Sequence of chain 1.A:
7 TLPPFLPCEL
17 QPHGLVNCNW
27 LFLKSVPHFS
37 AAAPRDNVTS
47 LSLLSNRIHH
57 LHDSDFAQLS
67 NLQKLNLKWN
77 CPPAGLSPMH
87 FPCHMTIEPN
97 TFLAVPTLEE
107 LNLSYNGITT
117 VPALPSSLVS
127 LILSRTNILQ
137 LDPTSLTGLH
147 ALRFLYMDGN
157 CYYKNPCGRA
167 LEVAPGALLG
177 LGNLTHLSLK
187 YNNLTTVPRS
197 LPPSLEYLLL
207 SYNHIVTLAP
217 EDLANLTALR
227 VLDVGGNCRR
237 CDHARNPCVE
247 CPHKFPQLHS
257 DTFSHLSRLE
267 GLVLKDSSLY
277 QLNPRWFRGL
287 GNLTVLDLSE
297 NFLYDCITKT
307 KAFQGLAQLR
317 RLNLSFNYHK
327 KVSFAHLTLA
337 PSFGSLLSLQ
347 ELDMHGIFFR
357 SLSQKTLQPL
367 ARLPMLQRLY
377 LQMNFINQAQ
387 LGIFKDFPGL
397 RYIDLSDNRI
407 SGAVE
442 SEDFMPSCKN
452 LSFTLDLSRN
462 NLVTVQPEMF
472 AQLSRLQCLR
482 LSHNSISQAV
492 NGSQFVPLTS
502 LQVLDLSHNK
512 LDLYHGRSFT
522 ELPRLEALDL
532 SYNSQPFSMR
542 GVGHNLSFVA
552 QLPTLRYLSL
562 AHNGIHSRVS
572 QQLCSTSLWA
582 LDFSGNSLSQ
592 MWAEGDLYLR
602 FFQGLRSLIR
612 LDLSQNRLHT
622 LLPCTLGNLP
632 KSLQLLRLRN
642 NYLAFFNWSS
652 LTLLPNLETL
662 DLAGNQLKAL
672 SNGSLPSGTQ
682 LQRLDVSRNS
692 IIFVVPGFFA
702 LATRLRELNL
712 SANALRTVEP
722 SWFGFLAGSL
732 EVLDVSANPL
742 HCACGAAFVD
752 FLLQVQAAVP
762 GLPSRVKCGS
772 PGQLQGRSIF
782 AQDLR

The small molecule below binds the protein below.
Small molecule (SMILES): CC(=O)N[C@@H]1[C@@H](O)[C@H](O)[C@@H](CO)O[C@H]1O

Binding-site contacts:
Ligand atom C8 contacts residue ALA220 of chain 1.A at 3.8 Å (hydrophobic).
Ligand atom C7 contacts residue ASN221 of chain 1.A at 3.8 Å.
Ligand atom C1 contacts residue ASN221 of chain 1.A at 1.5 Å.
Ligand atom N2 contacts residue ASN221 of chain 1.A at 3.1 Å (h-bond).
Ligand atom C3 contacts residue ASN221 of chain 1.A at 3.9 Å.
Ligand atom C4 contacts residue ASN221 of chain 1.A at 4.3 Å.
Ligand atom O7 contacts residue SER196 of chain 1.A at 2.8 Å (h-bond).
Ligand atom C5 contacts residue ASN221 of chain 1.A at 3.8 Å.
Ligand atom C7 contacts residue SER196 of chain 1.A at 3.9 Å.
Ligand atom C2 contacts residue ASN221 of chain 1.A at 2.5 Å.
Ligand atom O7 contacts residue ASN221 of chain 1.A at 4.1 Å.
Ligand atom O5 contacts residue ASN221 of chain 1.A at 2.4 Å (h-bond).